The protein below binds the small molecule below.
Small molecule (SMILES): C[C@@H](Nc1nc(C(=O)O)nc2nc(-c3ccc4sccc4c3)n(Cc3ccc(Cl)cc3)c12)C1CC1

Sequence of chain 1.A:
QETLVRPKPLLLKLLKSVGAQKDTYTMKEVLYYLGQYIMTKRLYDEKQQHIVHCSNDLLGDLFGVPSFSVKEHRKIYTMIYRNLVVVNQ

Binding-site contacts:
Ligand atom C29 contacts residue CIT1 of chain 1.E at 3.6 Å.
Ligand atom CL24 contacts residue LEU41 of chain 1.A at 4.0 Å.
Ligand atom C17 contacts residue LEU41 of chain 1.A at 3.9 Å (hydrophobic).
Ligand atom CL24 contacts residue ILE83 of chain 1.A at 3.8 Å.
Ligand atom C30 contacts residue CIT1 of chain 1.E at 3.7 Å.
Ligand atom C21 contacts residue TYR51 of chain 1.A at 3.5 Å (hydrophobic).
Ligand atom C32 contacts residue HIS80 of chain 1.A at 3.6 Å.
Ligand atom O34 contacts residue LYS78 of chain 1.A at 3.2 Å.
Ligand atom C31 contacts residue ILE83 of chain 1.A at 3.9 Å (hydrophobic).
Ligand atom C31 contacts residue HIS80 of chain 1.A at 3.7 Å.
Ligand atom C3 contacts residue HIS80 of chain 1.A at 3.8 Å.
Ligand atom C3 contacts residue VAL77 of chain 1.A at 3.7 Å (hydrophobic).
Ligand atom C33 contacts residue CIT1 of chain 1.E at 2.8 Å.
Ligand atom O35 contacts residue LYS78 of chain 1.A at 3.8 Å.
Ligand atom N8 contacts residue VAL77 of chain 1.A at 3.1 Å.
Ligand atom C25 contacts residue TYR51 of chain 1.A at 3.4 Å (hydrophobic).
Ligand atom C20 contacts residue TYR51 of chain 1.A at 3.2 Å (hydrophobic).
Ligand atom C26 contacts residue TYR51 of chain 1.A at 3.4 Å (hydrophobic).
Ligand atom C7 contacts residue LYS78 of chain 1.A at 3.8 Å.
Ligand atom N2 contacts residue HIS80 of chain 1.A at 3.3 Å (h-bond).
Ligand atom N2 contacts residue VAL77 of chain 1.A at 3.5 Å (h-bond).
Ligand atom C5 contacts residue VAL77 of chain 1.A at 3.0 Å (hydrophobic).
Ligand atom C14 contacts residue VAL77 of chain 1.A at 3.2 Å (hydrophobic).
Ligand atom C6 contacts residue VAL77 of chain 1.A at 3.7 Å (hydrophobic).
Ligand atom C17 contacts residue LEU38 of chain 1.A at 3.5 Å (hydrophobic).
Ligand atom C22 contacts residue ILE45 of chain 1.A at 3.8 Å (hydrophobic).
Ligand atom O35 contacts residue HIS80 of chain 1.A at 2.6 Å (h-bond).
Ligand atom C18 contacts residue LEU38 of chain 1.A at 3.6 Å (hydrophobic).
Ligand atom C23 contacts residue VAL77 of chain 1.A at 3.9 Å (hydrophobic).
Ligand atom C16 contacts residue ILE45 of chain 1.A at 4.0 Å (hydrophobic).
Ligand atom S27 contacts residue TYR51 of chain 1.A at 3.5 Å.
Ligand atom C9 contacts residue VAL77 of chain 1.A at 3.7 Å (hydrophobic).
Ligand atom C32 contacts residue CIT1 of chain 1.E at 3.2 Å.
Ligand atom C7 contacts residue HIS80 of chain 1.A at 3.5 Å.
Ligand atom C29 contacts residue HIS80 of chain 1.A at 3.7 Å.
Ligand atom C19 contacts residue TYR51 of chain 1.A at 3.6 Å (hydrophobic).
Ligand atom C15 contacts residue VAL77 of chain 1.A at 3.7 Å (hydrophobic).
Ligand atom C1 contacts residue VAL77 of chain 1.A at 3.7 Å (hydrophobic).
Ligand atom N4 contacts residue VAL77 of chain 1.A at 3.3 Å.
Ligand atom N8 contacts residue TYR51 of chain 1.A at 3.6 Å.